Binding-site contacts:
Ligand atom C3 contacts residue ASN240 of chain 1.A at 3.8 Å.
Ligand atom C8 contacts residue ASP241 of chain 1.A at 4.0 Å.
Ligand atom C2 contacts residue ASN169 of chain 1.A at 2.4 Å.
Ligand atom C3 contacts residue ASN169 of chain 1.A at 3.8 Å.
Ligand atom C7 contacts residue ASN240 of chain 1.A at 4.3 Å.
Ligand atom O4 contacts residue ASN240 of chain 1.A at 3.3 Å (h-bond).
Ligand atom C5 contacts residue ASN240 of chain 1.A at 3.8 Å.
Ligand atom O3 contacts residue ASN240 of chain 1.A at 4.4 Å.
Ligand atom C8 contacts residue ALA242 of chain 1.A at 3.9 Å (hydrophobic).
Ligand atom C4 contacts residue ASN240 of chain 1.A at 3.9 Å.
Ligand atom C5 contacts residue ASN169 of chain 1.A at 3.7 Å.
Ligand atom C1 contacts residue ASN169 of chain 1.A at 1.4 Å.
Ligand atom C1 contacts residue ASN240 of chain 1.A at 4.1 Å.
Ligand atom N2 contacts residue ASN169 of chain 1.A at 2.9 Å (h-bond).
Ligand atom O5 contacts residue ASN169 of chain 1.A at 2.4 Å (h-bond).
Ligand atom O7 contacts residue ASN169 of chain 1.A at 3.8 Å.
Ligand atom N2 contacts residue ASN240 of chain 1.A at 3.3 Å (h-bond).
Ligand atom C4 contacts residue ASN169 of chain 1.A at 4.2 Å.
Ligand atom C8 contacts residue ASN240 of chain 1.A at 4.3 Å.
Ligand atom C2 contacts residue ASN240 of chain 1.A at 3.9 Å.
Ligand atom C8 contacts residue SER221 of chain 1.B at 3.7 Å.
Ligand atom C7 contacts residue ASN169 of chain 1.A at 3.6 Å.
Ligand atom C7 contacts residue ALA242 of chain 1.A at 4.4 Å (hydrophobic).

Sequence of chain 1.B:
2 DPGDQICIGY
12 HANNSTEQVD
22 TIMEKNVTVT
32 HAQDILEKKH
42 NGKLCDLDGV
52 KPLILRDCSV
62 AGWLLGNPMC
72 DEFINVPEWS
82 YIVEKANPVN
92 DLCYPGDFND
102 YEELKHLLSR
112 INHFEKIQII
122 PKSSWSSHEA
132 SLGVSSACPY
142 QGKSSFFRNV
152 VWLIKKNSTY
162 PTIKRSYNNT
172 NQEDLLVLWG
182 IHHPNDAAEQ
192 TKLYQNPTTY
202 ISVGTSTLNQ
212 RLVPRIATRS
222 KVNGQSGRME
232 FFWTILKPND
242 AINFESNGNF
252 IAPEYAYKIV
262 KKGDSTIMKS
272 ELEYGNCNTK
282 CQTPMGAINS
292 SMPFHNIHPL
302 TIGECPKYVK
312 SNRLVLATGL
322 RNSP

This small molecule binds to this protein.
Small molecule (SMILES): CC(=O)N[C@H]1[C@H](O[C@H]2[C@H](O)[C@@H](NC(C)=O)CO[C@@H]2CO)O[C@H](CO)[C@@H](O[C@H]2O[C@H](CO[C@H]3O[C@H](CO)[C@@H](O)[C@H](O)[C@@H]3O)[C@@H](O)[C@H](O[C@H]3O[C@H](CO)[C@@H](O)[C@H](O)[C@@H]3O)[C@@H]2O)[C@@H]1O

Sequence of chain 1.A:
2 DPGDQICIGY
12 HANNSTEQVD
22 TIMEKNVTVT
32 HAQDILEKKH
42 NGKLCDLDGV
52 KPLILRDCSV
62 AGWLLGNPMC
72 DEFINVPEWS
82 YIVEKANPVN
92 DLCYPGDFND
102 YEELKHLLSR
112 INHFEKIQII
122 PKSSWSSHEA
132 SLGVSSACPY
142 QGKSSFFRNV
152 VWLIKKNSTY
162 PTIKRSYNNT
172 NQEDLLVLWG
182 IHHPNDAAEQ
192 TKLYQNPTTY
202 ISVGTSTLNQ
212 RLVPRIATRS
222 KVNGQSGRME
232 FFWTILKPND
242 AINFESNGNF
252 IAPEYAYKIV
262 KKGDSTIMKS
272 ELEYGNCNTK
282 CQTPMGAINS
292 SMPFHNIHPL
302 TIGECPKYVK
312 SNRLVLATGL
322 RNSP